Binding-site contacts:
Ligand atom C3 contacts residue ASN3 of chain 1.C at 3.6 Å.
Ligand atom O5 contacts residue ASP283 of chain 1.C at 3.1 Å (salt-bridge).
Ligand atom C5 contacts residue SER282 of chain 1.C at 4.5 Å.
Ligand atom N2 contacts residue ACE1 of chain 1.C at 4.4 Å.
Ligand atom C7 contacts residue ASN3 of chain 1.C at 3.6 Å.
Ligand atom N2 contacts residue ASN3 of chain 1.C at 2.7 Å (h-bond).
Ligand atom C1 contacts residue GLY281 of chain 1.C at 3.8 Å.
Ligand atom C6 contacts residue ASN3 of chain 1.C at 4.5 Å.
Ligand atom O5 contacts residue ASN3 of chain 1.C at 2.5 Å (h-bond).
Ligand atom O7 contacts residue ASN3 of chain 1.C at 3.7 Å.
Ligand atom C6 contacts residue ASP283 of chain 1.C at 3.6 Å.
Ligand atom C4 contacts residue ASN3 of chain 1.C at 4.1 Å.
Ligand atom C2 contacts residue SER282 of chain 1.C at 4.4 Å.
Ligand atom C5 contacts residue ASN3 of chain 1.C at 3.4 Å.
Ligand atom C1 contacts residue SER282 of chain 1.C at 3.9 Å.
Ligand atom C5 contacts residue ASP283 of chain 1.C at 4.1 Å.
Ligand atom C7 contacts residue GLY281 of chain 1.C at 4.0 Å.
Ligand atom C2 contacts residue ASN3 of chain 1.C at 2.6 Å.
Ligand atom C2 contacts residue GLY281 of chain 1.C at 4.1 Å.
Ligand atom C1 contacts residue ASN3 of chain 1.C at 1.5 Å.
Ligand atom C1 contacts residue ASP283 of chain 1.C at 3.8 Å.
Ligand atom C6 contacts residue SER282 of chain 1.C at 4.4 Å.
Ligand atom N2 contacts residue GLY281 of chain 1.C at 4.3 Å.
Ligand atom O7 contacts residue GLY281 of chain 1.C at 3.0 Å (h-bond).
Ligand atom C4 contacts residue SER282 of chain 1.C at 4.4 Å.
Ligand atom O5 contacts residue SER282 of chain 1.C at 3.8 Å.

Sequence of chain 1.C:
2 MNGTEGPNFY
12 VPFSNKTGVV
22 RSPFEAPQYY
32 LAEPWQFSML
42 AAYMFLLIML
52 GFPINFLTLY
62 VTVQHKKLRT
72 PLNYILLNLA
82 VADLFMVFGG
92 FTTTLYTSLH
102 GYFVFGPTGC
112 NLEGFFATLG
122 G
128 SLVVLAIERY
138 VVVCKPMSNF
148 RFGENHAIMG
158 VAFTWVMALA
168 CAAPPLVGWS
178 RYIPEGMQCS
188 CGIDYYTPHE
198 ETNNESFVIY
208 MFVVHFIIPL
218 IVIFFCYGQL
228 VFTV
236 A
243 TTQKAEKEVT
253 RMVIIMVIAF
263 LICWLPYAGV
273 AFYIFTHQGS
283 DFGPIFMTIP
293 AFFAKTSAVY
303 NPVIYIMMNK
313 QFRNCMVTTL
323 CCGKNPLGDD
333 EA

A small-molecule ligand and the protein it binds are described below.
Small molecule (SMILES): CC(=O)N[C@H]1[C@H](O[C@H]2[C@H](O)[C@@H](NC(C)=O)CO[C@@H]2CO)O[C@H](CO)[C@@H](O)[C@@H]1O